Binding-site contacts:
Ligand atom C1 contacts residue ASN709 of chain 1.B at 3.7 Å.
Ligand atom C8 contacts residue ASN710 of chain 1.B at 4.0 Å.
Ligand atom O7 contacts residue ASN710 of chain 1.B at 3.8 Å.
Ligand atom O3 contacts residue NAG1 of chain 1.M at 4.1 Å.
Ligand atom O6 contacts residue NAG1 of chain 1.M at 2.5 Å (h-bond).
Ligand atom C3 contacts residue NAG1 of chain 1.M at 4.3 Å.
Ligand atom C7 contacts residue ASN709 of chain 1.B at 4.1 Å.
Ligand atom C2 contacts residue ASN709 of chain 1.B at 3.6 Å.
Ligand atom O6 contacts residue ASN709 of chain 1.B at 2.9 Å (h-bond).
Ligand atom C3 contacts residue ASN709 of chain 1.B at 4.1 Å.
Ligand atom C4 contacts residue ASN709 of chain 1.B at 3.6 Å.
Ligand atom C5 contacts residue ASN709 of chain 1.B at 3.7 Å.
Ligand atom O4 contacts residue NAG1 of chain 1.M at 3.0 Å.
Ligand atom N2 contacts residue ASN709 of chain 1.B at 4.4 Å.
Ligand atom C5 contacts residue NAG1 of chain 1.M at 4.0 Å.
Ligand atom O7 contacts residue ASN709 of chain 1.B at 3.1 Å (h-bond).
Ligand atom O5 contacts residue SER708 of chain 1.B at 4.0 Å.
Ligand atom C6 contacts residue ASN709 of chain 1.B at 3.9 Å.
Ligand atom C7 contacts residue ASN710 of chain 1.B at 4.1 Å.
Ligand atom C6 contacts residue NAG1 of chain 1.M at 3.4 Å.
Ligand atom O5 contacts residue ASN709 of chain 1.B at 3.1 Å (h-bond).
Ligand atom C1 contacts residue SER708 of chain 1.B at 3.9 Å.
Ligand atom C4 contacts residue NAG1 of chain 1.M at 3.4 Å.

This protein binds this small molecule.
Small molecule (SMILES): CC(=O)N[C@@H]1[C@@H](O)[C@H](O)[C@@H](CO)O[C@H]1O

Sequence of chain 1.B:
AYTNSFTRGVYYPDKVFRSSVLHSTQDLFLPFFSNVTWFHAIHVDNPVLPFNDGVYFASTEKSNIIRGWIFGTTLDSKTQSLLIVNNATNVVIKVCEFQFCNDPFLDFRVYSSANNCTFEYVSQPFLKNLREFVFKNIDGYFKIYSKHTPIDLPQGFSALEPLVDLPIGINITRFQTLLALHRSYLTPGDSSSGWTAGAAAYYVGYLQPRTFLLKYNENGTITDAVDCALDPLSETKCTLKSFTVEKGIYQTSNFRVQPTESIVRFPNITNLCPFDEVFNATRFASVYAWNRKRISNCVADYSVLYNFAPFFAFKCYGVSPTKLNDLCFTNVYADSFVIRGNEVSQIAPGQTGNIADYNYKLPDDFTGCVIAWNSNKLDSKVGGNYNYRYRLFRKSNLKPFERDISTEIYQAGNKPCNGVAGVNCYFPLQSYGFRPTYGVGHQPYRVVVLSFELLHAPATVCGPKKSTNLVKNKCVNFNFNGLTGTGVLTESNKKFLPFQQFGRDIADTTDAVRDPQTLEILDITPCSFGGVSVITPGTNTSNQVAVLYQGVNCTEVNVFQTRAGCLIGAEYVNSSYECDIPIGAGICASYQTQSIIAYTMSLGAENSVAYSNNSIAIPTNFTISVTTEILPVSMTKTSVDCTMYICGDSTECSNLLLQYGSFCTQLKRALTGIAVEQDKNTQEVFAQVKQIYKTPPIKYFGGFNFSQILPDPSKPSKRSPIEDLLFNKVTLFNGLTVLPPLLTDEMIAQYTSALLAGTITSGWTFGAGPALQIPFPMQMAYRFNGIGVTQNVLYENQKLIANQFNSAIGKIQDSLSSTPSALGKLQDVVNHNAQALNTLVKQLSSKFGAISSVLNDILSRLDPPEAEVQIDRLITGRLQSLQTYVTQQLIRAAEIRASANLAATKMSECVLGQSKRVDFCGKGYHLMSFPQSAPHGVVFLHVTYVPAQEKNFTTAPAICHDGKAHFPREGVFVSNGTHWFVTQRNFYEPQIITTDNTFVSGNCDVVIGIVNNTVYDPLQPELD